Binding-site contacts:
Ligand atom C9 contacts residue ALA10 of chain 1.A at 3.9 Å (hydrophobic).
Ligand atom C8 contacts residue PHE90 of chain 1.A at 3.8 Å (hydrophobic).
Ligand atom O contacts residue ARG85 of chain 1.A at 2.7 Å (salt-bridge).
Ligand atom C6 contacts residue ARG85 of chain 1.A at 4.1 Å.
Ligand atom O contacts residue PHE90 of chain 1.A at 3.9 Å.
Ligand atom C9 contacts residue PHE7 of chain 1.A at 3.1 Å (hydrophobic).
Ligand atom C6 contacts residue ALA10 of chain 1.A at 3.7 Å (hydrophobic).
Ligand atom C8 contacts residue ALA10 of chain 1.A at 3.8 Å (hydrophobic).
Ligand atom C5 contacts residue ARG85 of chain 1.A at 3.8 Å.
Ligand atom O1 contacts residue PHE7 of chain 1.A at 3.5 Å.
Ligand atom C9 contacts residue PHE90 of chain 1.A at 4.0 Å (hydrophobic).
Ligand atom C7 contacts residue ARG85 of chain 1.A at 2.8 Å.
Ligand atom C8 contacts residue ILE11 of chain 1.A at 3.6 Å (hydrophobic).
Ligand atom C7 contacts residue ALA10 of chain 1.A at 3.3 Å (hydrophobic).
Ligand atom O1 contacts residue PHE90 of chain 1.A at 4.1 Å.
Ligand atom C8 contacts residue ARG85 of chain 1.A at 3.1 Å.
Ligand atom C9 contacts residue ILE11 of chain 1.A at 3.9 Å (hydrophobic).
Ligand atom O1 contacts residue ALA10 of chain 1.A at 4.2 Å.
Ligand atom C8 contacts residue PHE7 of chain 1.A at 4.4 Å (hydrophobic).

A small-molecule ligand and the protein it binds are described below.
Small molecule (SMILES): CN1CCN(C(=O)[C@H]2CCCO2)CC1

Sequence of chain 1.A:
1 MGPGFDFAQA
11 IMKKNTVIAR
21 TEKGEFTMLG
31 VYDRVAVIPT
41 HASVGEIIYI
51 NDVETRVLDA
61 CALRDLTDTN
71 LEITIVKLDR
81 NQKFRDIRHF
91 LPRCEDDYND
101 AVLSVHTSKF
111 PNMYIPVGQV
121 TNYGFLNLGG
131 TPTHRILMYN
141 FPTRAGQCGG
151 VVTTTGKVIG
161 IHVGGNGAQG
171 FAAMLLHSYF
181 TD